This protein binds this small molecule.
Small molecule (SMILES): O=C([O-])C(=O)[O-]

Binding-site contacts:
Ligand atom O2 contacts residue THR269 of chain 1.A at 4.1 Å.
Ligand atom O1 contacts residue GLU151 of chain 1.A at 2.9 Å (salt-bridge).
Ligand atom O1 contacts residue GLU153 of chain 1.A at 3.9 Å.
Ligand atom O1 contacts residue MN1 of chain 1.D at 1.9 Å.
Ligand atom C1 contacts residue ASP182 of chain 1.A at 4.1 Å.
Ligand atom O3 contacts residue LYS199 of chain 1.A at 4.0 Å.
Ligand atom C1 contacts residue MN1 of chain 1.D at 2.7 Å.
Ligand atom O1 contacts residue LYS199 of chain 1.A at 2.7 Å (salt-bridge).
Ligand atom O4 contacts residue ILE100 of chain 1.A at 3.4 Å (h-bond).
Ligand atom O1 contacts residue PHE124 of chain 1.A at 3.1 Å.
Ligand atom O4 contacts residue GLU151 of chain 1.A at 3.0 Å (salt-bridge).
Ligand atom O2 contacts residue GLY101 of chain 1.A at 3.2 Å.
Ligand atom C1 contacts residue LYS199 of chain 1.A at 3.7 Å.
Ligand atom O4 contacts residue GLU153 of chain 1.A at 2.9 Å (salt-bridge).
Ligand atom O2 contacts residue LYS102 of chain 1.A at 2.7 Å (salt-bridge).
Ligand atom O4 contacts residue GLY268 of chain 1.A at 3.4 Å.
Ligand atom O3 contacts residue MN1 of chain 1.D at 3.9 Å.
Ligand atom C1 contacts residue PHE124 of chain 1.A at 3.7 Å (hydrophobic).
Ligand atom O1 contacts residue ASP182 of chain 1.A at 2.9 Å (salt-bridge).
Ligand atom C2 contacts residue GLY101 of chain 1.A at 3.6 Å.
Ligand atom O3 contacts residue GLY101 of chain 1.A at 3.3 Å.
Ligand atom O3 contacts residue LYS102 of chain 1.A at 4.0 Å.
Ligand atom O2 contacts residue ILE100 of chain 1.A at 3.5 Å (h-bond).
Ligand atom C1 contacts residue GLY101 of chain 1.A at 3.6 Å.
Ligand atom O3 contacts residue PHE124 of chain 1.A at 3.7 Å.
Ligand atom C2 contacts residue ILE100 of chain 1.A at 3.2 Å (hydrophobic).
Ligand atom O2 contacts residue HIS107 of chain 1.A at 3.5 Å.
Ligand atom O1 contacts residue ILE100 of chain 1.A at 4.0 Å.
Ligand atom C2 contacts residue MN1 of chain 1.D at 2.9 Å.
Ligand atom C1 contacts residue ILE100 of chain 1.A at 3.6 Å (hydrophobic).
Ligand atom C1 contacts residue GLU151 of chain 1.A at 3.4 Å.
Ligand atom C2 contacts residue GLU153 of chain 1.A at 4.0 Å.
Ligand atom C2 contacts residue HIS107 of chain 1.A at 4.1 Å.
Ligand atom C2 contacts residue LYS102 of chain 1.A at 3.8 Å.
Ligand atom C2 contacts residue THR269 of chain 1.A at 3.9 Å.
Ligand atom O4 contacts residue THR269 of chain 1.A at 2.9 Å (h-bond).
Ligand atom O4 contacts residue MN1 of chain 1.D at 2.4 Å.
Ligand atom C2 contacts residue GLY268 of chain 1.A at 4.1 Å.
Ligand atom C2 contacts residue GLU151 of chain 1.A at 3.5 Å.
Ligand atom O2 contacts residue MN1 of chain 1.D at 4.2 Å.

Sequence of chain 1.A:
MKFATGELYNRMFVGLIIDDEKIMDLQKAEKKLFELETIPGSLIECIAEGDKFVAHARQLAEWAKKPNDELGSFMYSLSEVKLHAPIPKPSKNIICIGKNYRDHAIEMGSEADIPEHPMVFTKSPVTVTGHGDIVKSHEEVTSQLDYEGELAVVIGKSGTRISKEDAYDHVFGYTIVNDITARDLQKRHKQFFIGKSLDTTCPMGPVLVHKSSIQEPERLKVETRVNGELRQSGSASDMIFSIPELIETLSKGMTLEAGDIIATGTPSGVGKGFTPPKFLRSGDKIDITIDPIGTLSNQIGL